Sequence of chain 1.A:
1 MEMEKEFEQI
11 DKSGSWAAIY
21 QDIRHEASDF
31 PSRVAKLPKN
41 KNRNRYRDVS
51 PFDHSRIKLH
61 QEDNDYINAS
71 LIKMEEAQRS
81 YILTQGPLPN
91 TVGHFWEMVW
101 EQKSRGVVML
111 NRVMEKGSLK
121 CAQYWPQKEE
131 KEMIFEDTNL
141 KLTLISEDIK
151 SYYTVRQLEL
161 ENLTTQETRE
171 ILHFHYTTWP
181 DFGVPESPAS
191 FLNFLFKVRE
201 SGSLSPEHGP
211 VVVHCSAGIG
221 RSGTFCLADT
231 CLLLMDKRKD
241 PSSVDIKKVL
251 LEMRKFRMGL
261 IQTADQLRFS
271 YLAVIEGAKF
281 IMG

The protein below binds the small molecule below.
Small molecule (SMILES): NC(=O)CN1C[C@H](O)c2ccccc2S1(=O)=O

Binding-site contacts:
Ligand atom O17 contacts residue PRO89 of chain 1.A at 3.9 Å.
Ligand atom C07 contacts residue PHE135 of chain 1.A at 3.9 Å (hydrophobic).
Ligand atom C11 contacts residue MET133 of chain 1.A at 4.4 Å (hydrophobic).
Ligand atom C10 contacts residue MET133 of chain 1.A at 3.2 Å (hydrophobic).
Ligand atom C06 contacts residue ILE134 of chain 1.A at 3.7 Å (hydrophobic).
Ligand atom O08 contacts residue MET133 of chain 1.A at 3.5 Å.
Ligand atom C07 contacts residue MET133 of chain 1.A at 3.0 Å (hydrophobic).
Ligand atom C13 contacts residue PRO89 of chain 1.A at 3.8 Å (hydrophobic).
Ligand atom C12 contacts residue ALA122 of chain 1.A at 4.4 Å (hydrophobic).
Ligand atom C11 contacts residue ALA122 of chain 1.A at 4.4 Å (hydrophobic).
Ligand atom C04 contacts residue ILE134 of chain 1.A at 3.6 Å (hydrophobic).
Ligand atom C09 contacts residue PHE135 of chain 1.A at 4.5 Å (hydrophobic).
Ligand atom C06 contacts residue MET133 of chain 1.A at 4.1 Å (hydrophobic).
Ligand atom C11 contacts residue GLN123 of chain 1.A at 3.4 Å.
Ligand atom C10 contacts residue GLN123 of chain 1.A at 3.5 Å.
Ligand atom C06 contacts residue PHE135 of chain 1.A at 3.6 Å (hydrophobic).
Ligand atom C12 contacts residue VAL92 of chain 1.A at 4.3 Å (hydrophobic).
Ligand atom C11 contacts residue VAL92 of chain 1.A at 4.3 Å (hydrophobic).
Ligand atom C09 contacts residue MET133 of chain 1.A at 3.6 Å (hydrophobic).
Ligand atom C12 contacts residue PRO89 of chain 1.A at 4.3 Å (hydrophobic).
Ligand atom N05 contacts residue ILE134 of chain 1.A at 4.2 Å.